Binding-site contacts:
Ligand atom CAE contacts residue ILE138 of chain 1.B at 4.5 Å (hydrophobic).
Ligand atom CAA contacts residue ILE188 of chain 1.B at 4.2 Å (hydrophobic).
Ligand atom OAG contacts residue VAL130 of chain 1.B at 4.3 Å.
Ligand atom OAF contacts residue VAL130 of chain 1.B at 4.1 Å.
Ligand atom CAU contacts residue VAL104 of chain 1.B at 4.4 Å (hydrophobic).
Ligand atom CAJ contacts residue GLU100 of chain 1.B at 4.2 Å.
Ligand atom CAY contacts residue VAL130 of chain 1.B at 4.0 Å (hydrophobic).
Ligand atom OAW contacts residue ILE131 of chain 1.B at 3.8 Å.
Ligand atom CAO contacts residue ILE192 of chain 1.B at 4.3 Å (hydrophobic).
Ligand atom CAT contacts residue THR134 of chain 1.B at 3.8 Å.
Ligand atom CAC contacts residue GLU100 of chain 1.B at 3.8 Å.
Ligand atom CAU contacts residue ILE138 of chain 1.B at 4.3 Å (hydrophobic).
Ligand atom CBA contacts residue ILE184 of chain 1.B at 3.8 Å (hydrophobic).
Ligand atom CAQ contacts residue ILE107 of chain 1.B at 4.1 Å (hydrophobic).
Ligand atom CAS contacts residue THR134 of chain 1.B at 4.2 Å.
Ligand atom CAB contacts residue GLU100 of chain 1.B at 4.0 Å.
Ligand atom CAB contacts residue ILE184 of chain 1.B at 4.2 Å (hydrophobic).
Ligand atom CAR contacts residue THR134 of chain 1.B at 4.0 Å.
Ligand atom CAS contacts residue VAL135 of chain 1.B at 4.4 Å (hydrophobic).
Ligand atom CAJ contacts residue PRO189 of chain 1.B at 4.5 Å (hydrophobic).
Ligand atom CBH contacts residue THR134 of chain 1.B at 4.4 Å.
Ligand atom CBC contacts residue ILE131 of chain 1.B at 3.8 Å (hydrophobic).
Ligand atom CAD contacts residue THR134 of chain 1.B at 3.9 Å.
Ligand atom CBB contacts residue GLU100 of chain 1.B at 4.5 Å.
Ligand atom CAC contacts residue CYS103 of chain 1.B at 3.6 Å (hydrophobic).
Ligand atom CAS contacts residue ILE138 of chain 1.B at 4.3 Å (hydrophobic).
Ligand atom CAM contacts residue ARG127 of chain 1.B at 4.4 Å.
Ligand atom CAX contacts residue ARG127 of chain 1.B at 4.0 Å.
Ligand atom CAR contacts residue ILE131 of chain 1.B at 4.2 Å (hydrophobic).
Ligand atom CAM contacts residue VAL130 of chain 1.B at 3.6 Å (hydrophobic).
Ligand atom CAP contacts residue ILE107 of chain 1.B at 4.4 Å (hydrophobic).
Ligand atom CAU contacts residue VAL135 of chain 1.B at 4.1 Å (hydrophobic).
Ligand atom OAH contacts residue ARG127 of chain 1.B at 3.2 Å (salt-bridge).
Ligand atom CAA contacts residue ILE184 of chain 1.B at 3.6 Å (hydrophobic).
Ligand atom CAT contacts residue ILE131 of chain 1.B at 4.0 Å (hydrophobic).
Ligand atom CAB contacts residue ILE138 of chain 1.B at 3.7 Å (hydrophobic).
Ligand atom CBA contacts residue GLU100 of chain 1.B at 4.4 Å.
Ligand atom CAL contacts residue ARG127 of chain 1.B at 4.1 Å.

The small molecule below binds the protein below.
Small molecule (SMILES): CC(C)CCC[C@@H](C)[C@H]1CC[C@H]2[C@@H]3CC=C4C[C@@H](OC(=O)CCC(=O)O)CC[C@]4(C)[C@H]3CC[C@]12C

Sequence of chain 1.B:
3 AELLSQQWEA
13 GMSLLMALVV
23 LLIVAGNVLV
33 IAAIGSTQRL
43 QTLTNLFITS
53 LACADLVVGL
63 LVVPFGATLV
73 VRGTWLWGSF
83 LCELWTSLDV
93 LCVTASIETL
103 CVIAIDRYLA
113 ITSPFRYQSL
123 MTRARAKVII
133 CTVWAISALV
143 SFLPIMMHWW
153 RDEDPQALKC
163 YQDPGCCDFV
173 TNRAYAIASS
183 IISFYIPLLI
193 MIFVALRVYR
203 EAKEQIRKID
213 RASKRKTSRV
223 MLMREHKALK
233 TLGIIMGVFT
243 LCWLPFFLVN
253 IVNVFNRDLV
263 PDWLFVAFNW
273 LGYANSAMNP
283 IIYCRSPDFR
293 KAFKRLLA